Sequence of chain 1.B:
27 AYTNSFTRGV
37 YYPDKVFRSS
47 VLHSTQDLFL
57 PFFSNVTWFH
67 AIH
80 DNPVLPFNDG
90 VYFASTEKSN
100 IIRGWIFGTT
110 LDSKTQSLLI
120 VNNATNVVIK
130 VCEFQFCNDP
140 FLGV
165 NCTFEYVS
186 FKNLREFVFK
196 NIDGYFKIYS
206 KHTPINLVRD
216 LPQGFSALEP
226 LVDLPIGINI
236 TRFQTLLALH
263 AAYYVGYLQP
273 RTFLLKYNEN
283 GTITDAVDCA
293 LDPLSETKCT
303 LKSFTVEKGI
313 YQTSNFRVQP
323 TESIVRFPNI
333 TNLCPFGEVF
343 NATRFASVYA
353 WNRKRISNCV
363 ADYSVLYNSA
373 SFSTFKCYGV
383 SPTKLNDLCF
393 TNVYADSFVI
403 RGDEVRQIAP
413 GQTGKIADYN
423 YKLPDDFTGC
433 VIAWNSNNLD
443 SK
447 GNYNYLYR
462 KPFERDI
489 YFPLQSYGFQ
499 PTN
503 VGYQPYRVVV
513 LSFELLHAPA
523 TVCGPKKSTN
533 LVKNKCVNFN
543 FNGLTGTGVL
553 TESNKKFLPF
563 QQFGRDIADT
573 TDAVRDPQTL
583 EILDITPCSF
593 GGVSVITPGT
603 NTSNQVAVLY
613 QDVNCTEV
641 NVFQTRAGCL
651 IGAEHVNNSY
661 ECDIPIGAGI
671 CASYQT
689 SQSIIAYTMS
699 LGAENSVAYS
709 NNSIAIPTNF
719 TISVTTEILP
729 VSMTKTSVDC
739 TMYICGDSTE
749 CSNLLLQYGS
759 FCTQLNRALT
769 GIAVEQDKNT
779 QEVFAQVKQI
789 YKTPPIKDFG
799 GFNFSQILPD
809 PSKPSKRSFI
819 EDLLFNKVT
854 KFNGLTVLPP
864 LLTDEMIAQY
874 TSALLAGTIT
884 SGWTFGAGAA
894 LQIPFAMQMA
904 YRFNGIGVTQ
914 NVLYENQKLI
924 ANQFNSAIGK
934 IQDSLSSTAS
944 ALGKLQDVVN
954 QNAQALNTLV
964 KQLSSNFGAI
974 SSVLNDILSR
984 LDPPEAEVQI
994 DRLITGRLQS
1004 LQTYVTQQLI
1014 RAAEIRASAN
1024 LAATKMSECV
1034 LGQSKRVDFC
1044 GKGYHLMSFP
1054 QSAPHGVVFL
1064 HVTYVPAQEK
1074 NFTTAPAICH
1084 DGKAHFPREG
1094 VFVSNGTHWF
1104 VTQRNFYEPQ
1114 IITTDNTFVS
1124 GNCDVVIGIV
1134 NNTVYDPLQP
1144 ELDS

The protein below binds the small molecule below.
Small molecule (SMILES): CC(=O)N[C@@H]1[C@@H](O)[C@H](O)[C@@H](CO)O[C@H]1O

Binding-site contacts:
Ligand atom C8 contacts residue VAL656 of chain 1.B at 4.1 Å (hydrophobic).
Ligand atom O5 contacts residue ASN657 of chain 1.B at 2.4 Å (h-bond).
Ligand atom C7 contacts residue ASN657 of chain 1.B at 3.6 Å.
Ligand atom C5 contacts residue ASN657 of chain 1.B at 3.7 Å.
Ligand atom C8 contacts residue HIS655 of chain 1.B at 3.2 Å.
Ligand atom C1 contacts residue ASN657 of chain 1.B at 1.4 Å.
Ligand atom N2 contacts residue ASN657 of chain 1.B at 2.9 Å (h-bond).
Ligand atom C8 contacts residue ASN657 of chain 1.B at 4.0 Å.
Ligand atom O7 contacts residue ASN657 of chain 1.B at 4.0 Å.
Ligand atom C3 contacts residue ASN657 of chain 1.B at 3.8 Å.
Ligand atom C4 contacts residue ASN657 of chain 1.B at 4.2 Å.
Ligand atom C2 contacts residue ASN657 of chain 1.B at 2.5 Å.
Ligand atom C7 contacts residue HIS655 of chain 1.B at 4.3 Å.